Binding-site contacts:
Ligand atom C2 contacts residue ASN100 of chain 2.A at 2.5 Å.
Ligand atom C4 contacts residue ASN100 of chain 2.A at 4.2 Å.
Ligand atom N2 contacts residue ASN100 of chain 2.A at 3.0 Å (h-bond).
Ligand atom O5 contacts residue ASN100 of chain 2.A at 2.3 Å (h-bond).
Ligand atom C5 contacts residue ASN100 of chain 2.A at 3.6 Å.
Ligand atom C8 contacts residue ASN100 of chain 2.A at 4.3 Å.
Ligand atom C1 contacts residue ASN100 of chain 2.A at 1.4 Å.
Ligand atom C3 contacts residue ASN100 of chain 2.A at 3.8 Å.
Ligand atom C7 contacts residue ASN100 of chain 2.A at 3.4 Å.
Ligand atom C1 contacts residue SER102 of chain 2.A at 4.3 Å.
Ligand atom O7 contacts residue ASN100 of chain 2.A at 3.3 Å (h-bond).

Sequence of chain 2.A:
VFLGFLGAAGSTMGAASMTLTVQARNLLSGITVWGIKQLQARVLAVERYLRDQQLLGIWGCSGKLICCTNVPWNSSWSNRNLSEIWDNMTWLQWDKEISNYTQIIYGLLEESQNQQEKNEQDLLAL

A protein and the small-molecule ligand that binds it are described below.
Small molecule (SMILES): CC(=O)N[C@@H]1[C@@H](O)[C@H](O)[C@@H](CO)O[C@H]1O